Sequence of chain 1.B:
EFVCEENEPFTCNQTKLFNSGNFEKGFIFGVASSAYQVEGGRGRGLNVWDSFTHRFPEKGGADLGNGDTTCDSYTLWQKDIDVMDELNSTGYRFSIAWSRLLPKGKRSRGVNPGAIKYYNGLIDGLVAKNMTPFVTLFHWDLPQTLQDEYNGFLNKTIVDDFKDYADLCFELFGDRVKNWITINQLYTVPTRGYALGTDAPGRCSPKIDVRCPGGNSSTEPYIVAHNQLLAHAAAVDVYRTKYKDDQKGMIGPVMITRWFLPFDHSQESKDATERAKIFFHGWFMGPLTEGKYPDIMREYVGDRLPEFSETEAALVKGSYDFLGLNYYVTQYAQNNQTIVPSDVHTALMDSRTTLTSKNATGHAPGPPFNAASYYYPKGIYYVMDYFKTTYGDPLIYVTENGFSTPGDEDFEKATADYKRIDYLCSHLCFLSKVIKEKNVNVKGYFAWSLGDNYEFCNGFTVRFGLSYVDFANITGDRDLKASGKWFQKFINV

The small molecule below binds the protein below.
Small molecule (SMILES): CC(=O)N[C@@H]1[C@@H](O)[C@H](O)[C@@H](CO)O[C@H]1O

Binding-site contacts:
Ligand atom C2 contacts residue TYR423 of chain 1.B at 3.9 Å (hydrophobic).
Ligand atom O3 contacts residue TYR423 of chain 1.B at 4.0 Å.
Ligand atom C6 contacts residue TYR423 of chain 1.B at 4.5 Å (hydrophobic).
Ligand atom C2 contacts residue ASN18 of chain 1.B at 2.5 Å.
Ligand atom C7 contacts residue ASN18 of chain 1.B at 3.2 Å.
Ligand atom C4 contacts residue TYR423 of chain 1.B at 3.8 Å (hydrophobic).
Ligand atom C5 contacts residue TYR423 of chain 1.B at 4.4 Å (hydrophobic).
Ligand atom O5 contacts residue ASN18 of chain 1.B at 2.3 Å (h-bond).
Ligand atom C8 contacts residue ASN18 of chain 1.B at 3.2 Å.
Ligand atom O5 contacts residue TYR423 of chain 1.B at 3.9 Å.
Ligand atom C8 contacts residue GLN19 of chain 1.B at 4.5 Å.
Ligand atom O7 contacts residue ASN18 of chain 1.B at 2.9 Å (h-bond).
Ligand atom C3 contacts residue ASN18 of chain 1.B at 3.8 Å.
Ligand atom C3 contacts residue TYR423 of chain 1.B at 4.1 Å (hydrophobic).
Ligand atom N2 contacts residue ASN18 of chain 1.B at 3.0 Å (h-bond).
Ligand atom O7 contacts residue TRP491 of chain 1.B at 4.3 Å.
Ligand atom C1 contacts residue ASN18 of chain 1.B at 1.4 Å.
Ligand atom C5 contacts residue ASN18 of chain 1.B at 3.6 Å.
Ligand atom C4 contacts residue ASN18 of chain 1.B at 4.2 Å.
Ligand atom C1 contacts residue TYR423 of chain 1.B at 4.5 Å (hydrophobic).